Binding-site contacts:
Ligand atom C2 contacts residue ASP233 of chain 1.A at 4.2 Å.
Ligand atom O4 contacts residue HIS137 of chain 1.A at 3.1 Å (h-bond).
Ligand atom O2 contacts residue PRO249 of chain 1.A at 3.3 Å.
Ligand atom N3 contacts residue ASP233 of chain 1.A at 4.1 Å.
Ligand atom N1 contacts residue GLY250 of chain 1.A at 3.6 Å.
Ligand atom O4 contacts residue ARG208 of chain 1.A at 4.1 Å.
Ligand atom O71 contacts residue HIS237 of chain 1.A at 3.0 Å (h-bond).
Ligand atom O2 contacts residue VAL207 of chain 1.A at 3.6 Å.
Ligand atom O72 contacts residue ASN52 of chain 1.A at 2.8 Å (h-bond).
Ligand atom C7 contacts residue PRO249 of chain 1.A at 4.0 Å (hydrophobic).
Ligand atom C7 contacts residue ASN52 of chain 1.A at 3.9 Å.
Ligand atom C6 contacts residue ZN1 of chain 1.C at 4.2 Å.
Ligand atom O71 contacts residue ALA235 of chain 1.A at 3.8 Å.
Ligand atom O71 contacts residue ARG22 of chain 1.A at 2.8 Å (salt-bridge).
Ligand atom C4 contacts residue HIS137 of chain 1.A at 4.0 Å.
Ligand atom C6 contacts residue ALA235 of chain 1.A at 3.8 Å (hydrophobic).
Ligand atom O2 contacts residue ARG208 of chain 1.A at 2.9 Å (salt-bridge).
Ligand atom C2 contacts residue GLY250 of chain 1.A at 3.8 Å.
Ligand atom O4 contacts residue ZN1 of chain 1.B at 3.1 Å.
Ligand atom O2 contacts residue GLY250 of chain 1.A at 3.2 Å.
Ligand atom O71 contacts residue PRO249 of chain 1.A at 3.1 Å (h-bond).
Ligand atom C7 contacts residue ARG22 of chain 1.A at 3.4 Å.
Ligand atom C7 contacts residue ALA235 of chain 1.A at 3.8 Å (hydrophobic).
Ligand atom N1 contacts residue PRO249 of chain 1.A at 3.0 Å (h-bond).
Ligand atom C5 contacts residue KCX103 of chain 1.A at 4.2 Å.
Ligand atom C4 contacts residue ARG208 of chain 1.A at 3.9 Å.
Ligand atom N3 contacts residue HIS137 of chain 1.A at 4.2 Å.
Ligand atom C5 contacts residue HIS20 of chain 1.A at 3.8 Å.
Ligand atom N3 contacts residue ARG208 of chain 1.A at 2.9 Å (salt-bridge).
Ligand atom N1 contacts residue ALA235 of chain 1.A at 3.4 Å.
Ligand atom C2 contacts residue PRO249 of chain 1.A at 3.5 Å (hydrophobic).
Ligand atom O72 contacts residue ARG22 of chain 1.A at 2.9 Å (salt-bridge).
Ligand atom C4 contacts residue ZN1 of chain 1.C at 4.2 Å.
Ligand atom C4 contacts residue ZN1 of chain 1.B at 3.7 Å.
Ligand atom C6 contacts residue PRO249 of chain 1.A at 4.0 Å (hydrophobic).
Ligand atom C5 contacts residue ZN1 of chain 1.C at 3.8 Å.
Ligand atom C2 contacts residue ARG208 of chain 1.A at 3.4 Å.
Ligand atom C6 contacts residue HIS20 of chain 1.A at 3.8 Å.
Ligand atom C7 contacts residue HIS20 of chain 1.A at 4.1 Å.
Ligand atom O72 contacts residue HIS20 of chain 1.A at 3.2 Å (h-bond).

A protein and the small-molecule ligand that binds it are described below.
Small molecule (SMILES): O=C1C[C@@H](C(=O)O)NC(=O)N1

Sequence of chain 1.A:
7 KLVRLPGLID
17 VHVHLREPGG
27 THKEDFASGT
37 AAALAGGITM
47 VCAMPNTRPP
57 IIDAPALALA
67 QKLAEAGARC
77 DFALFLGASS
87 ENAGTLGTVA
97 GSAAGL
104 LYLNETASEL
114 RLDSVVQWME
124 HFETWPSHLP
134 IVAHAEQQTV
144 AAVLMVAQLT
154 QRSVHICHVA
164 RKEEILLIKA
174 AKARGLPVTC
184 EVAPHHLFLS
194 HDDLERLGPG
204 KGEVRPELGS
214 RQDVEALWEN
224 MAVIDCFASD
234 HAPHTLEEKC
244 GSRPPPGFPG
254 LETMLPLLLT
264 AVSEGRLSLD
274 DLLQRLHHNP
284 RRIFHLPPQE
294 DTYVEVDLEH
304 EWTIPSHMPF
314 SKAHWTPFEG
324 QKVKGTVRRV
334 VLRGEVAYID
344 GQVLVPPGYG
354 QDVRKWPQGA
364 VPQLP